A protein and the small-molecule ligand that binds it are described below.
Small molecule (SMILES): Cn1cc(-c2ccc(C(=O)O)c(CCC(=O)c3c(F)cc(-c4cn[nH]c4)cc3F)c2)cn1

Sequence of chain 1.A:
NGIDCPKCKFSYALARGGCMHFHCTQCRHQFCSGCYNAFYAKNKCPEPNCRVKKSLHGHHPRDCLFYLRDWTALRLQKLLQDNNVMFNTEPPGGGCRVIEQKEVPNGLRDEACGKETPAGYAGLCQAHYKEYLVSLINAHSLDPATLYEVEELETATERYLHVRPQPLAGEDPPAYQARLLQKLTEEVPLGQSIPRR

Binding-site contacts:
Ligand atom O1 contacts residue PHE85 of chain 1.A at 3.6 Å.
Ligand atom C19 contacts residue GLY37 of chain 1.A at 3.4 Å.
Ligand atom N2 contacts residue HIS40 of chain 1.A at 3.7 Å.
Ligand atom N2 contacts residue LEU75 of chain 1.A at 3.5 Å.
Ligand atom O1 contacts residue ARG88 of chain 1.A at 2.8 Å (salt-bridge).
Ligand atom C11 contacts residue ARG88 of chain 1.A at 3.6 Å.
Ligand atom C9 contacts residue LEU75 of chain 1.A at 3.4 Å (hydrophobic).
Ligand atom O2 contacts residue MET39 of chain 1.A at 3.0 Å (h-bond).
Ligand atom N4 contacts residue ARG88 of chain 1.A at 3.7 Å.
Ligand atom N1 contacts residue HIS40 of chain 1.A at 3.7 Å.
Ligand atom C6 contacts residue CYS38 of chain 1.A at 3.0 Å (hydrophobic).
Ligand atom C4 contacts residue CYS38 of chain 1.A at 2.6 Å (hydrophobic).
Ligand atom N3 contacts residue ARG88 of chain 1.A at 3.6 Å.
Ligand atom O2 contacts residue ARG88 of chain 1.A at 2.8 Å (salt-bridge).
Ligand atom C22 contacts residue ARG88 of chain 1.A at 3.5 Å.
Ligand atom C21 contacts residue ARG88 of chain 1.A at 3.4 Å.
Ligand atom C6 contacts residue HIS40 of chain 1.A at 3.4 Å.
Ligand atom F1 contacts residue CYS38 of chain 1.A at 3.5 Å.
Ligand atom C11 contacts residue MET39 of chain 1.A at 4.0 Å (hydrophobic).
Ligand atom C4 contacts residue HIS40 of chain 1.A at 4.0 Å.
Ligand atom F1 contacts residue GLY37 of chain 1.A at 2.8 Å.
Ligand atom C7 contacts residue PHE58 of chain 1.A at 3.8 Å (hydrophobic).
Ligand atom C18 contacts residue ARG88 of chain 1.A at 3.3 Å.
Ligand atom C1 contacts residue HIS40 of chain 1.A at 3.6 Å.
Ligand atom O2 contacts residue CYS38 of chain 1.A at 3.8 Å.
Ligand atom C23 contacts residue ARG88 of chain 1.A at 3.8 Å.
Ligand atom C17 contacts residue ARG88 of chain 1.A at 3.7 Å.
Ligand atom C12 contacts residue MET39 of chain 1.A at 4.0 Å (hydrophobic).
Ligand atom C20 contacts residue ARG88 of chain 1.A at 3.6 Å.
Ligand atom C2 contacts residue HIS40 of chain 1.A at 3.5 Å.
Ligand atom N3 contacts residue ASP89 of chain 1.A at 3.1 Å (salt-bridge).
Ligand atom C9 contacts residue HIS40 of chain 1.A at 3.5 Å.
Ligand atom C8 contacts residue HIS40 of chain 1.A at 3.8 Å.
Ligand atom C13 contacts residue CYS38 of chain 1.A at 2.9 Å (hydrophobic).
Ligand atom C20 contacts residue GLY37 of chain 1.A at 3.2 Å.
Ligand atom C5 contacts residue PHE58 of chain 1.A at 3.9 Å (hydrophobic).
Ligand atom C7 contacts residue HIS40 of chain 1.A at 4.0 Å.
Ligand atom C12 contacts residue CYS38 of chain 1.A at 1.8 Å (hydrophobic).
Ligand atom C3 contacts residue CYS38 of chain 1.A at 3.7 Å (hydrophobic).
Ligand atom N4 contacts residue ASP89 of chain 1.A at 3.9 Å.